This small molecule binds to this protein.
Small molecule (SMILES): Nc1nc(=O)c2ncn([C@@H]3O[C@H](CO)[C@@H](O[P](=O)(O)OC[C@H]4O[C@@H](n5ccc(=O)[nH]c5=O)[C@H](O)[C@@H]4O[P](=O)(O)OC[C@H]4O[C@@H](n5ccc(=O)[nH]c5=O)[C@H](O)[C@@H]4O[P](=O)(O)OC[C@H]4O[C@@H](n5ccc(=O)[nH]c5=O)[C@H](O)[C@@H]4O[P](=O)(O)OC[C@H]4O[C@@H](n5ccc(=O)[nH]c5=O)[C@H](O)[C@@H]4O[P](=O)(O)OC[C@H]4O[C@@H](n5ccc(=O)[nH]c5=O)[C@H](O)[C@@H]4O)[C@H]3O)c2[nH]1

Sequence of chain 20.B:
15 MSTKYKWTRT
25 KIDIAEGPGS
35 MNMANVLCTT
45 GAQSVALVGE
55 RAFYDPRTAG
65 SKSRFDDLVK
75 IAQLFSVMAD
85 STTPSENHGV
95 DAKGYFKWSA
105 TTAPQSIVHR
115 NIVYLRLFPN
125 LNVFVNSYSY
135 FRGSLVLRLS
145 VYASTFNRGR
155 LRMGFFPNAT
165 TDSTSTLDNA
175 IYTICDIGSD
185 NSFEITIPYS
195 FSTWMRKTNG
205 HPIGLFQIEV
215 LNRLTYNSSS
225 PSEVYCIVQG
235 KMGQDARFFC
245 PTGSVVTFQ

Sequence of chain 16.B:
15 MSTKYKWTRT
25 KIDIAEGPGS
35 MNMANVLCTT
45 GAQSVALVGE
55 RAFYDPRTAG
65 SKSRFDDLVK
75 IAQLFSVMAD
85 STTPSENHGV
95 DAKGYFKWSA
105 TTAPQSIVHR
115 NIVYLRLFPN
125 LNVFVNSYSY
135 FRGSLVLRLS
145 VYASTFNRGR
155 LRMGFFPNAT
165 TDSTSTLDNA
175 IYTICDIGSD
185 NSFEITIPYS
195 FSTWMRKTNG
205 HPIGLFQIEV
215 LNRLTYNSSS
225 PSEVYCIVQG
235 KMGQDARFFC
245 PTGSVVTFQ

Binding-site contacts:
Ligand atom C5' contacts residue ARG202 of chain 18.A at 3.0 Å.
Ligand atom O4' contacts residue CYS203 of chain 18.A at 3.5 Å (h-bond).
Ligand atom O4 contacts residue ARG68 of chain 18.B at 3.7 Å.
Ligand atom N3 contacts residue TRP21 of chain 16.B at 3.8 Å.
Ligand atom OP1 contacts residue LYS18 of chain 20.B at 3.3 Å (salt-bridge).
Ligand atom P contacts residue TYR19 of chain 20.B at 3.7 Å.
Ligand atom O4' contacts residue TRP21 of chain 16.B at 3.6 Å.
Ligand atom O4 contacts residue ASN205 of chain 18.A at 3.4 Å (h-bond).
Ligand atom C1' contacts residue ARG55 of chain 18.B at 3.4 Å.
Ligand atom O2 contacts residue TYR58 of chain 18.B at 3.8 Å.
Ligand atom N2 contacts residue THR17 of chain 16.B at 3.8 Å.
Ligand atom N3 contacts residue ARG55 of chain 18.B at 3.5 Å (salt-bridge).
Ligand atom O2' contacts residue TYR19 of chain 20.B at 3.4 Å.
Ligand atom C4 contacts residue ARG68 of chain 18.B at 3.7 Å.
Ligand atom C6 contacts residue TRP21 of chain 16.B at 3.3 Å (hydrophobic).
Ligand atom C4 contacts residue TRP21 of chain 16.B at 3.7 Å (hydrophobic).
Ligand atom OP2 contacts residue THR17 of chain 16.B at 3.2 Å.
Ligand atom OP2 contacts residue MET15 of chain 16.B at 3.5 Å.
Ligand atom N2 contacts residue ARG55 of chain 18.B at 3.7 Å.
Ligand atom O6 contacts residue TYR58 of chain 18.B at 3.0 Å (h-bond).
Ligand atom N1 contacts residue TRP21 of chain 16.B at 3.5 Å.
Ligand atom O2 contacts residue ARG55 of chain 18.B at 3.2 Å (salt-bridge).
Ligand atom O4 contacts residue TRP21 of chain 16.B at 3.6 Å.
Ligand atom O2' contacts residue THR17 of chain 16.B at 3.3 Å (h-bond).
Ligand atom O3' contacts residue TYR19 of chain 20.B at 3.0 Å (h-bond).
Ligand atom C6 contacts residue TYR58 of chain 18.B at 3.5 Å (hydrophobic).
Ligand atom O3' contacts residue ARG55 of chain 18.B at 3.6 Å.
Ligand atom N1 contacts residue TYR58 of chain 18.B at 3.6 Å.
Ligand atom C1' contacts residue TRP21 of chain 16.B at 3.7 Å (hydrophobic).
Ligand atom OP1 contacts residue TYR19 of chain 20.B at 3.1 Å (h-bond).
Ligand atom P contacts residue ARG202 of chain 18.A at 3.8 Å.
Ligand atom C2 contacts residue ALA56 of chain 18.B at 3.7 Å (hydrophobic).
Ligand atom OP2 contacts residue ARG202 of chain 18.A at 2.5 Å (salt-bridge).
Ligand atom C5 contacts residue TRP21 of chain 16.B at 3.4 Å (hydrophobic).
Ligand atom N3 contacts residue ASN205 of chain 18.A at 3.7 Å.
Ligand atom O2' contacts residue ARG55 of chain 18.B at 2.7 Å (salt-bridge).
Ligand atom N1 contacts residue ALA56 of chain 18.B at 3.2 Å (h-bond).
Ligand atom C2 contacts residue TRP21 of chain 16.B at 3.8 Å (hydrophobic).
Ligand atom C2' contacts residue ARG55 of chain 18.B at 3.6 Å.
Ligand atom N2 contacts residue ALA56 of chain 18.B at 3.3 Å (h-bond).

Sequence of chain 18.A:
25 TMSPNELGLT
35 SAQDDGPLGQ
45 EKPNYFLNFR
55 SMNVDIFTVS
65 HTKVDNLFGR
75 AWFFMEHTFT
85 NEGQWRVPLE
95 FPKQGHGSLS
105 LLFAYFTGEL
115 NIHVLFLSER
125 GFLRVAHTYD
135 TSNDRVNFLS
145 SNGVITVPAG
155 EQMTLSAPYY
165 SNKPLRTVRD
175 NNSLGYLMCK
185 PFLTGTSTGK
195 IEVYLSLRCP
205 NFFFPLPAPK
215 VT

Sequence of chain 18.B:
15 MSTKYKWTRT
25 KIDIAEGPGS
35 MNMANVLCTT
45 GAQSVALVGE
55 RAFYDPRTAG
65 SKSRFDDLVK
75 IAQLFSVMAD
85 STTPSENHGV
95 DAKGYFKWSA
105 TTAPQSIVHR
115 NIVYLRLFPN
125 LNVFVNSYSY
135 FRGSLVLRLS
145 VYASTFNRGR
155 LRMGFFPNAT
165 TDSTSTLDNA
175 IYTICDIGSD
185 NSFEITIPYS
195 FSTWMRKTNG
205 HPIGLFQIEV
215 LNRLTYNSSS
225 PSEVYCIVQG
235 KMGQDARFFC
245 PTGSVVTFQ